Sequence of chain 1.A:
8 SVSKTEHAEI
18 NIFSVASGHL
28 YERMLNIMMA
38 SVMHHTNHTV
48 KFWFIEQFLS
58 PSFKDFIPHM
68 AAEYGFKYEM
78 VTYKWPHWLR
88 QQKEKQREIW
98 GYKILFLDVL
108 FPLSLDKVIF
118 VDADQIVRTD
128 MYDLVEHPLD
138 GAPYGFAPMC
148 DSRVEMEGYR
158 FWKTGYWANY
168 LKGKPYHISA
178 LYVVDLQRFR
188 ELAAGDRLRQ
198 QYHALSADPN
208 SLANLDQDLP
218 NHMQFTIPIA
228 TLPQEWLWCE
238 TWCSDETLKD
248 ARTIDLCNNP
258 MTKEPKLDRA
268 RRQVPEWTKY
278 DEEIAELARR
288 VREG

Binding-site contacts:
Ligand atom C1 contacts residue ASN211 of chain 1.A at 4.2 Å.
Ligand atom C3 contacts residue PDO1 of chain 1.F at 3.8 Å.
Ligand atom C1 contacts residue GLN214 of chain 1.A at 4.4 Å.
Ligand atom O1 contacts residue ASN211 of chain 1.A at 3.6 Å (h-bond).
Ligand atom C1 contacts residue ASP213 of chain 1.A at 3.6 Å.
Ligand atom O3 contacts residue SER176 of chain 1.A at 3.7 Å.
Ligand atom O3 contacts residue LYS100 of chain 1.A at 3.6 Å.
Ligand atom O3 contacts residue TRP97 of chain 1.A at 3.4 Å (h-bond).
Ligand atom O1 contacts residue TRP97 of chain 1.A at 3.7 Å.
Ligand atom O3 contacts residue ASP213 of chain 1.A at 2.6 Å (salt-bridge).
Ligand atom C3 contacts residue ASP213 of chain 1.A at 3.9 Å.
Ligand atom C2 contacts residue TRP97 of chain 1.A at 4.4 Å (hydrophobic).
Ligand atom C2 contacts residue ASP213 of chain 1.A at 4.5 Å.
Ligand atom C2 contacts residue UDP1 of chain 1.B at 2.9 Å.
Ligand atom C1 contacts residue TRP97 of chain 1.A at 3.9 Å (hydrophobic).
Ligand atom C3 contacts residue UDP1 of chain 1.B at 2.8 Å.
Ligand atom C3 contacts residue TRP97 of chain 1.A at 3.5 Å (hydrophobic).
Ligand atom C1 contacts residue SER176 of chain 1.A at 4.4 Å.
Ligand atom O3 contacts residue UDP1 of chain 1.B at 3.9 Å.
Ligand atom C1 contacts residue UDP1 of chain 1.B at 4.4 Å.
Ligand atom O3 contacts residue PDO1 of chain 1.F at 3.5 Å.

This small molecule binds to this protein.
Small molecule (SMILES): OCCCO